Sequence of chain 2.B:
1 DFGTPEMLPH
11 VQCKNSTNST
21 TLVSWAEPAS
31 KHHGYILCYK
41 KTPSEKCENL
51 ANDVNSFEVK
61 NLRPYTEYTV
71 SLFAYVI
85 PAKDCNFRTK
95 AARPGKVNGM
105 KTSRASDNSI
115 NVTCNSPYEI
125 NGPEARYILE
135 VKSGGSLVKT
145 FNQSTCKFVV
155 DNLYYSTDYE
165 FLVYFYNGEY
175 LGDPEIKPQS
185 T

Sequence of chain 1.B:
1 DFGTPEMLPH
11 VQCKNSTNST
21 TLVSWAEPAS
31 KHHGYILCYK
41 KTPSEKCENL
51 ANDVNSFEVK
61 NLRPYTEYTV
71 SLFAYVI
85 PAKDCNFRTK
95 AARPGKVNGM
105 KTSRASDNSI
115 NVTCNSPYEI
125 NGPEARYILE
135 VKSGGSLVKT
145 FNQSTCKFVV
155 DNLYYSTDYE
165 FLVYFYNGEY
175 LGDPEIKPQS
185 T

The protein below binds the small molecule below.
Small molecule (SMILES): CC(=O)N[C@@H]1[C@@H](O)[C@H](O)[C@@H](CO)O[C@H]1O

Binding-site contacts:
Ligand atom N2 contacts residue ALA96 of chain 1.B at 4.2 Å.
Ligand atom C7 contacts residue ARG97 of chain 1.B at 3.8 Å.
Ligand atom C4 contacts residue ASN18 of chain 2.B at 4.2 Å.
Ligand atom C1 contacts residue ASN18 of chain 2.B at 1.4 Å.
Ligand atom O5 contacts residue ASN18 of chain 2.B at 2.3 Å (h-bond).
Ligand atom O7 contacts residue ALA96 of chain 1.B at 3.4 Å.
Ligand atom O7 contacts residue ASN18 of chain 2.B at 4.0 Å.
Ligand atom C8 contacts residue ARG97 of chain 1.B at 3.9 Å.
Ligand atom C8 contacts residue ALA96 of chain 1.B at 3.8 Å (hydrophobic).
Ligand atom C3 contacts residue ASN18 of chain 2.B at 3.8 Å.
Ligand atom O7 contacts residue ARG97 of chain 1.B at 3.0 Å (salt-bridge).
Ligand atom C5 contacts residue ASN18 of chain 2.B at 3.6 Å.
Ligand atom C7 contacts residue ALA96 of chain 1.B at 3.5 Å (hydrophobic).
Ligand atom C2 contacts residue ASN18 of chain 2.B at 2.5 Å.
Ligand atom N2 contacts residue ASN18 of chain 2.B at 3.0 Å (h-bond).
Ligand atom C7 contacts residue ASN18 of chain 2.B at 3.8 Å.